A small-molecule ligand and the protein it binds are described below.
Small molecule (SMILES): CC12C3(C)C4(C)C5(C)C1(C)[Ir]23451(Cl)N(CCc2ccc(S(N)(=O)=O)cc2)C(=O)c2cc([N+](=O)[O-])cc[n+]21

Sequence of chain 1.A:
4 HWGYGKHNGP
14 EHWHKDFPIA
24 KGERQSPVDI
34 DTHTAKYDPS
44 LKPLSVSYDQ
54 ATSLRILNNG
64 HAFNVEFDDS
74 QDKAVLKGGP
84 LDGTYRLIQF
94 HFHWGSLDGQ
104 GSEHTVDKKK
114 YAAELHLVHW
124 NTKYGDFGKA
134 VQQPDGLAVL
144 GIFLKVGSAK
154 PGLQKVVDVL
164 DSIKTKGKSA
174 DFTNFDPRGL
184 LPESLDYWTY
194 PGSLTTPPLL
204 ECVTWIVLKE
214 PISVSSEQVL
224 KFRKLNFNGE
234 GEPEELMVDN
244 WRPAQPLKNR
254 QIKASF

Binding-site contacts:
Ligand atom C5 contacts residue PHE130 of chain 1.A at 3.7 Å (hydrophobic).
Ligand atom C12 contacts residue LEU197 of chain 1.A at 3.8 Å (hydrophobic).
Ligand atom N3 contacts residue THR198 of chain 1.A at 2.9 Å (h-bond).
Ligand atom C9 contacts residue LEU197 of chain 1.A at 3.9 Å (hydrophobic).
Ligand atom O3 contacts residue GLN92 of chain 1.A at 2.7 Å (h-bond).
Ligand atom C7 contacts residue LEU197 of chain 1.A at 3.9 Å (hydrophobic).
Ligand atom O3 contacts residue PHE130 of chain 1.A at 3.9 Å.
Ligand atom C19 contacts residue PHE130 of chain 1.A at 3.7 Å (hydrophobic).
Ligand atom O2 contacts residue HIS119 of chain 1.A at 3.3 Å (h-bond).
Ligand atom N3 contacts residue HIS96 of chain 1.A at 3.5 Å (h-bond).
Ligand atom C6 contacts residue GLN92 of chain 1.A at 3.9 Å.
Ligand atom C22 contacts residue PRO201 of chain 1.A at 3.5 Å (hydrophobic).
Ligand atom O2 contacts residue TRP208 of chain 1.A at 3.9 Å.
Ligand atom C8 contacts residue LEU197 of chain 1.A at 3.9 Å (hydrophobic).
Ligand atom C9 contacts residue THR199 of chain 1.A at 3.2 Å.
Ligand atom C12 contacts residue GLN92 of chain 1.A at 3.9 Å.
Ligand atom O1 contacts residue LEU197 of chain 1.A at 3.3 Å.
Ligand atom N3 contacts residue ZN1 of chain 1.E at 2.0 Å.
Ligand atom N2 contacts residue PHE130 of chain 1.A at 3.8 Å.
Ligand atom N3 contacts residue HIS94 of chain 1.A at 3.3 Å (h-bond).
Ligand atom N3 contacts residue HIS119 of chain 1.A at 3.5 Å (h-bond).
Ligand atom O2 contacts residue VAL142 of chain 1.A at 3.8 Å.
Ligand atom O5 contacts residue ILE91 of chain 1.A at 3.5 Å.
Ligand atom C11 contacts residue LEU197 of chain 1.A at 3.9 Å (hydrophobic).
Ligand atom S1 contacts residue THR198 of chain 1.A at 3.9 Å.
Ligand atom O1 contacts residue TRP208 of chain 1.A at 3.5 Å.
Ligand atom C6 contacts residue PHE130 of chain 1.A at 3.6 Å (hydrophobic).
Ligand atom S1 contacts residue ZN1 of chain 1.E at 3.0 Å.
Ligand atom C11 contacts residue VAL121 of chain 1.A at 3.6 Å (hydrophobic).
Ligand atom O1 contacts residue THR198 of chain 1.A at 3.0 Å (h-bond).
Ligand atom S1 contacts residue HIS94 of chain 1.A at 3.9 Å.
Ligand atom O2 contacts residue ZN1 of chain 1.E at 3.0 Å.
Ligand atom O5 contacts residue GLU69 of chain 1.A at 3.5 Å.
Ligand atom C18 contacts residue VAL134 of chain 1.A at 3.9 Å (hydrophobic).
Ligand atom O2 contacts residue HIS94 of chain 1.A at 3.4 Å.
Ligand atom C8 contacts residue THR199 of chain 1.A at 3.4 Å.
Ligand atom N4 contacts residue ILE91 of chain 1.A at 3.9 Å.
Ligand atom S1 contacts residue HIS119 of chain 1.A at 3.9 Å.
Ligand atom C10 contacts residue HIS94 of chain 1.A at 3.9 Å.
Ligand atom C18 contacts residue PHE130 of chain 1.A at 3.3 Å (hydrophobic).